Binding-site contacts:
Ligand atom O7 contacts residue ASN391 of chain 1.B at 3.5 Å (h-bond).
Ligand atom O5 contacts residue SER393 of chain 1.B at 3.6 Å.
Ligand atom C2 contacts residue ASN391 of chain 1.B at 2.5 Å.
Ligand atom C3 contacts residue ASN391 of chain 1.B at 3.8 Å.
Ligand atom C7 contacts residue ASN391 of chain 1.B at 3.4 Å.
Ligand atom O4 contacts residue GLN492 of chain 1.B at 3.4 Å (h-bond).
Ligand atom C5 contacts residue ASN391 of chain 1.B at 3.7 Å.
Ligand atom C6 contacts residue GLN492 of chain 1.B at 4.5 Å.
Ligand atom O6 contacts residue SER393 of chain 1.B at 3.3 Å.
Ligand atom C4 contacts residue ASN391 of chain 1.B at 4.2 Å.
Ligand atom O6 contacts residue LYS396 of chain 1.B at 2.7 Å (salt-bridge).
Ligand atom C6 contacts residue HIS493 of chain 1.B at 4.2 Å.
Ligand atom O6 contacts residue HIS493 of chain 1.B at 3.1 Å (h-bond).
Ligand atom C1 contacts residue SER393 of chain 1.B at 4.0 Å.
Ligand atom C6 contacts residue LYS396 of chain 1.B at 3.4 Å.
Ligand atom O6 contacts residue GLN492 of chain 1.B at 4.0 Å.
Ligand atom C6 contacts residue SER393 of chain 1.B at 4.0 Å.
Ligand atom N2 contacts residue ASN391 of chain 1.B at 2.9 Å (h-bond).
Ligand atom O5 contacts residue ASN391 of chain 1.B at 2.4 Å (h-bond).
Ligand atom C5 contacts residue GLN492 of chain 1.B at 4.3 Å.
Ligand atom C4 contacts residue GLN492 of chain 1.B at 4.4 Å.
Ligand atom C5 contacts residue SER393 of chain 1.B at 3.6 Å.
Ligand atom C1 contacts residue ASN391 of chain 1.B at 1.4 Å.
Ligand atom O4 contacts residue HIS493 of chain 1.B at 4.5 Å.

This protein binds this small molecule.
Small molecule (SMILES): CC(=O)N[C@@H]1[C@@H](O)[C@H](O)[C@@H](CO)O[C@H]1O

Sequence of chain 1.B:
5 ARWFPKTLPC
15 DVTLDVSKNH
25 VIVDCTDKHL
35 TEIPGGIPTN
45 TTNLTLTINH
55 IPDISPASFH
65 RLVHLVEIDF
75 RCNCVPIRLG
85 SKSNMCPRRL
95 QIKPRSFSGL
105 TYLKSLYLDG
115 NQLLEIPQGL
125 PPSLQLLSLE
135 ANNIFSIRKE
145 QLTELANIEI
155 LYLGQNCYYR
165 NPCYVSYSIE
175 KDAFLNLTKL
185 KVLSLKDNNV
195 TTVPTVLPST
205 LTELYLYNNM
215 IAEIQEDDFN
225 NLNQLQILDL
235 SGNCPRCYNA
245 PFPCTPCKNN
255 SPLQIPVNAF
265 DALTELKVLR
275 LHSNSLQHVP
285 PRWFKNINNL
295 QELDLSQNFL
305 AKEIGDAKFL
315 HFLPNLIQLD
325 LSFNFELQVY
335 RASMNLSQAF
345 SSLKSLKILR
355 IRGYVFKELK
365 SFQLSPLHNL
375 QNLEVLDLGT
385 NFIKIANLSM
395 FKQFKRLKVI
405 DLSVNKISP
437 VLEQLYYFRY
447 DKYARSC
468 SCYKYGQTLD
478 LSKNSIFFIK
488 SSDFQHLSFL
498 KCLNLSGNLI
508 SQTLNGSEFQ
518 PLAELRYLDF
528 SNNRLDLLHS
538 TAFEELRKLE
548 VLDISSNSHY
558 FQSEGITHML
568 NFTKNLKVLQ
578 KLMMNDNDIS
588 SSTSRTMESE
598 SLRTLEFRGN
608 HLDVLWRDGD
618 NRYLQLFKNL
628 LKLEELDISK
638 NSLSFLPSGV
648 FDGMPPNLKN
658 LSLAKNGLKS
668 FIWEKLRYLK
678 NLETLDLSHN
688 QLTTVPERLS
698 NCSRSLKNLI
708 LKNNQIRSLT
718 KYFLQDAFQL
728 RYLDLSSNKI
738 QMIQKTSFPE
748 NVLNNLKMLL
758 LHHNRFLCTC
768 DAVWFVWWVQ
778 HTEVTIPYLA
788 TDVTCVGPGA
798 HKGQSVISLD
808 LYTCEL